Sequence of chain 31.A:
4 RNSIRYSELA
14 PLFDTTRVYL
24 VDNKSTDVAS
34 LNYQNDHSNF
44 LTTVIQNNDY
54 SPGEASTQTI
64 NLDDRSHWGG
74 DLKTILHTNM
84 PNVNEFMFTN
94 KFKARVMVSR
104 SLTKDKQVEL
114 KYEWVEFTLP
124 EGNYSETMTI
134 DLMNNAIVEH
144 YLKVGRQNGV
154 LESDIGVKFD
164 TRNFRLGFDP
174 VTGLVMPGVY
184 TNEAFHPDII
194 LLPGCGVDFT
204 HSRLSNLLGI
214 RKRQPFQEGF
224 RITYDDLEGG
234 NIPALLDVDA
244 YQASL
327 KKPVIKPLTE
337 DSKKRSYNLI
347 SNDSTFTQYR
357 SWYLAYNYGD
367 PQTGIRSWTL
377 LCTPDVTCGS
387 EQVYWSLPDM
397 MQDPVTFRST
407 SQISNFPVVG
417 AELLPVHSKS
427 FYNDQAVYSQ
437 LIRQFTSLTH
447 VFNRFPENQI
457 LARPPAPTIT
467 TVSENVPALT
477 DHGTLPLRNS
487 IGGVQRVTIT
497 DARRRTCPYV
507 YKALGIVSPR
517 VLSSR

Binding-site contacts:
Ligand atom O2S contacts residue ARG224 of chain 31.A at 4.5 Å.
Ligand atom O1S contacts residue PHE223 of chain 31.A at 4.5 Å.
Ligand atom C11 contacts residue C151 of chain 31.D at 3.5 Å.
Ligand atom S1 contacts residue TRP374 of chain 31.A at 4.0 Å.
Ligand atom S1 contacts residue ARG224 of chain 31.A at 4.3 Å.
Ligand atom O3S contacts residue ARG224 of chain 31.A at 2.9 Å (salt-bridge).
Ligand atom O3S contacts residue GLY222 of chain 31.A at 2.9 Å (h-bond).
Ligand atom S1 contacts residue GLY222 of chain 31.A at 3.0 Å (h-bond).
Ligand atom C13 contacts residue C151 of chain 31.D at 4.5 Å.
Ligand atom C16 contacts residue ASP229 of chain 31.A at 4.3 Å.
Ligand atom O3S contacts residue TRP374 of chain 31.A at 3.3 Å.
Ligand atom C1 contacts residue TRP374 of chain 31.A at 3.6 Å (hydrophobic).
Ligand atom C7 contacts residue C151 of chain 31.D at 3.4 Å.
Ligand atom S1 contacts residue LYS215 of chain 31.A at 4.1 Å.
Ligand atom O1S contacts residue GLY222 of chain 31.A at 2.3 Å (h-bond).
Ligand atom C10 contacts residue C151 of chain 31.D at 3.4 Å.
Ligand atom O1S contacts residue TRP374 of chain 31.A at 4.3 Å.
Ligand atom O1S contacts residue LYS215 of chain 31.A at 2.7 Å (salt-bridge).
Ligand atom C8 contacts residue C151 of chain 31.D at 3.7 Å.
Ligand atom O3S contacts residue PHE223 of chain 31.A at 3.9 Å.
Ligand atom C6 contacts residue C151 of chain 31.D at 4.2 Å.
Ligand atom C5 contacts residue C151 of chain 31.D at 4.0 Å.
Ligand atom O2S contacts residue GLY222 of chain 31.A at 3.3 Å (h-bond).
Ligand atom C9 contacts residue C151 of chain 31.D at 3.4 Å.
Ligand atom C2 contacts residue TRP374 of chain 31.A at 4.1 Å (hydrophobic).
Ligand atom C3 contacts residue TRP374 of chain 31.A at 4.3 Å (hydrophobic).
Ligand atom C12 contacts residue C151 of chain 31.D at 3.4 Å.

This small molecule binds to this protein.
Small molecule (SMILES): CCCCCCCCCCCC[N+](C)(C)CCCS(=O)(=O)O